This protein binds this small molecule.
Small molecule (SMILES): CC[C@H](C)[C@H](NC(=O)[C@H](CO)NC(=O)[C@H](CCCN=C(N)N)NC(=O)[C@@H](NC(=O)[C@@H]1CCCN1C(=O)[C@@H]1CCCN1C(=O)[C@H](C)N)C(C)C)C(=O)N[C@H](C=O)Cc1ccc(O)cc1

Sequence of chain 6.U:
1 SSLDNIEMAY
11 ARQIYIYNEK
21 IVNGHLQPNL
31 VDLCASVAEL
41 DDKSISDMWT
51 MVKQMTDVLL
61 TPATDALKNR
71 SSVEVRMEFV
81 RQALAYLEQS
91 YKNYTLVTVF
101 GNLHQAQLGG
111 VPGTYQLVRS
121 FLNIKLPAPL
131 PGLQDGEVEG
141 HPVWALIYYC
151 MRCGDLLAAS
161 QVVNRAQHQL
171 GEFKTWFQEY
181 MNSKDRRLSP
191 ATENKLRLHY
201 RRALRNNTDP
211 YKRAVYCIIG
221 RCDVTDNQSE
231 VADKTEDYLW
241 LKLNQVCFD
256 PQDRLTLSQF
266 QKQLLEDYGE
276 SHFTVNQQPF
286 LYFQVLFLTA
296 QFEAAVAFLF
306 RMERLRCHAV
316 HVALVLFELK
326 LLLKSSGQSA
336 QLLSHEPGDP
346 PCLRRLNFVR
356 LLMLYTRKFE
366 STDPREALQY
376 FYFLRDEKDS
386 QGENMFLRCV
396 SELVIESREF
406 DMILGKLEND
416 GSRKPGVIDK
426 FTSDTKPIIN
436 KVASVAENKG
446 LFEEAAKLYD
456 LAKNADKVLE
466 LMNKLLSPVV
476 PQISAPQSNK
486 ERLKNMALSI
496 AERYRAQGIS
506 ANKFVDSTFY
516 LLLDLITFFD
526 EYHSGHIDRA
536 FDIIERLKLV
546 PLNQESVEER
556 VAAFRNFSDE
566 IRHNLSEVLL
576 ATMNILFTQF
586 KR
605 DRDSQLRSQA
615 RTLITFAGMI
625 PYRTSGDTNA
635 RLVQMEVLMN

Binding-site contacts:
Ligand atom CG contacts residue LYS234 of chain 6.U at 3.3 Å.
Ligand atom O contacts residue HIS277 of chain 6.U at 3.4 Å.
Ligand atom C contacts residue THR235 of chain 6.U at 3.6 Å.
Ligand atom CG contacts residue TYR273 of chain 6.U at 3.6 Å (hydrophobic).
Ligand atom C contacts residue LEU286 of chain 6.U at 3.8 Å (hydrophobic).
Ligand atom CG2 contacts residue LEU286 of chain 6.U at 3.7 Å (hydrophobic).
Ligand atom C contacts residue ASN281 of chain 6.U at 3.8 Å.
Ligand atom CG2 contacts residue HIS277 of chain 6.U at 3.3 Å.
Ligand atom CD contacts residue HIS277 of chain 6.U at 3.9 Å.
Ligand atom O contacts residue THR235 of chain 6.U at 3.0 Å (h-bond).
Ligand atom C contacts residue ASN227 of chain 6.U at 3.5 Å.
Ligand atom CG contacts residue ASP233 of chain 6.U at 3.0 Å.
Ligand atom CB contacts residue ASP233 of chain 6.U at 3.0 Å.
Ligand atom O contacts residue ASN281 of chain 6.U at 2.6 Å (h-bond).
Ligand atom CG2 contacts residue GLU236 of chain 6.U at 3.3 Å.
Ligand atom CB contacts residue LEU286 of chain 6.U at 3.9 Å (hydrophobic).
Ligand atom O contacts residue THR235 of chain 6.U at 3.1 Å (h-bond).
Ligand atom N contacts residue ASN227 of chain 6.U at 3.0 Å (h-bond).
Ligand atom CG2 contacts residue ASN281 of chain 6.U at 3.6 Å.
Ligand atom C contacts residue THR235 of chain 6.U at 3.6 Å.
Ligand atom CD1 contacts residue TYR91 of chain 6.U at 3.9 Å (hydrophobic).
Ligand atom CA contacts residue THR235 of chain 6.U at 3.6 Å.
Ligand atom C contacts residue THR235 of chain 6.U at 3.6 Å.
Ligand atom O contacts residue TYR94 of chain 6.U at 2.9 Å.
Ligand atom O contacts residue LYS234 of chain 6.U at 3.6 Å.
Ligand atom N contacts residue THR235 of chain 6.U at 3.9 Å.
Ligand atom CB contacts residue TYR238 of chain 6.U at 3.6 Å (hydrophobic).
Ligand atom CG1 contacts residue TYR94 of chain 6.U at 3.8 Å (hydrophobic).
Ligand atom CG1 contacts residue VAL280 of chain 6.U at 4.0 Å (hydrophobic).
Ligand atom CG2 contacts residue PHE278 of chain 6.U at 3.7 Å (hydrophobic).
Ligand atom O contacts residue ASN227 of chain 6.U at 3.6 Å.
Ligand atom O contacts residue LEU286 of chain 6.U at 3.2 Å.
Ligand atom CD1 contacts residue TYR94 of chain 6.U at 3.5 Å (hydrophobic).
Ligand atom C contacts residue TYR94 of chain 6.U at 4.0 Å (hydrophobic).
Ligand atom N contacts residue THR235 of chain 6.U at 3.5 Å (h-bond).
Ligand atom CD contacts residue TYR273 of chain 6.U at 3.3 Å (hydrophobic).
Ligand atom CG contacts residue HIS277 of chain 6.U at 3.8 Å.
Ligand atom N contacts residue TYR273 of chain 6.U at 3.9 Å.
Ligand atom CA contacts residue ASN227 of chain 6.U at 3.7 Å.
Ligand atom CB contacts residue HIS277 of chain 6.U at 3.7 Å.